Sequence of chain 1.R:
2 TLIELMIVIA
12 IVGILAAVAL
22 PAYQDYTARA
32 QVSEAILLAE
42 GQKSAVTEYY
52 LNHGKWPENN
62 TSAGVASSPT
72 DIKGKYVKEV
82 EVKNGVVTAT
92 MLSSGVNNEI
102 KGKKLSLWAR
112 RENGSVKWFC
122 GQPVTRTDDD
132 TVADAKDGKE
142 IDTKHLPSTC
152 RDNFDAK

A protein and the small-molecule ligand that binds it are described below.
Small molecule (SMILES): CC(=O)N[C@H]1[C@H](O[C@H]2O[C@H](CO)[C@H](O)[C@H](O)[C@H]2O)[C@@H](NC(C)=O)CO[C@@H]1CO

Binding-site contacts:
Ligand atom O6 contacts residue TYR50 of chain 1.R at 3.6 Å.
Ligand atom O5 contacts residue SER63 of chain 1.R at 2.3 Å (h-bond).
Ligand atom C3 contacts residue GLU59 of chain 1.R at 4.1 Å.
Ligand atom O3 contacts residue GLU59 of chain 1.R at 3.9 Å.
Ligand atom C2 contacts residue ASN60 of chain 1.R at 4.4 Å.
Ligand atom O7 contacts residue ASN60 of chain 1.R at 2.9 Å (h-bond).
Ligand atom C7 contacts residue ASN60 of chain 1.R at 3.6 Å.
Ligand atom C2 contacts residue SER63 of chain 1.R at 2.4 Å.
Ligand atom C7 contacts residue SER63 of chain 1.R at 3.5 Å.
Ligand atom O8 contacts residue GLU59 of chain 1.R at 4.3 Å.
Ligand atom O5 contacts residue PRO58 of chain 1.R at 4.2 Å.
Ligand atom C8 contacts residue THR62 of chain 1.R at 4.1 Å.
Ligand atom O6 contacts residue LYS56 of chain 1.R at 4.3 Å.
Ligand atom C4 contacts residue SER63 of chain 1.R at 4.2 Å.
Ligand atom C2 contacts residue GLU59 of chain 1.R at 3.8 Å.
Ligand atom C5 contacts residue SER63 of chain 1.R at 3.6 Å.
Ligand atom C6 contacts residue GLU59 of chain 1.R at 3.9 Å.
Ligand atom C6 contacts residue TRP57 of chain 1.R at 3.8 Å (hydrophobic).
Ligand atom C6 contacts residue TYR50 of chain 1.R at 3.5 Å (hydrophobic).
Ligand atom O7 contacts residue SER63 of chain 1.R at 3.9 Å.
Ligand atom C8 contacts residue ASN60 of chain 1.R at 4.5 Å.
Ligand atom C5 contacts residue TYR50 of chain 1.R at 3.3 Å (hydrophobic).
Ligand atom O5 contacts residue GLU59 of chain 1.R at 3.2 Å (salt-bridge).
Ligand atom C1 contacts residue TYR50 of chain 1.R at 4.3 Å (hydrophobic).
Ligand atom C7 contacts residue GLU59 of chain 1.R at 4.5 Å.
Ligand atom C1 contacts residue SER63 of chain 1.R at 1.4 Å.
Ligand atom C3 contacts residue SER63 of chain 1.R at 3.7 Å.
Ligand atom C1 contacts residue GLU59 of chain 1.R at 4.2 Å.
Ligand atom O5 contacts residue TYR50 of chain 1.R at 3.8 Å.
Ligand atom N2 contacts residue SER63 of chain 1.R at 2.8 Å (h-bond).
Ligand atom C4 contacts residue GLU59 of chain 1.R at 4.0 Å.
Ligand atom C5 contacts residue GLU59 of chain 1.R at 4.2 Å.
Ligand atom O7 contacts residue GLU59 of chain 1.R at 3.5 Å (salt-bridge).
Ligand atom N2 contacts residue ASN60 of chain 1.R at 4.3 Å.